Sequence of chain 1.AA:
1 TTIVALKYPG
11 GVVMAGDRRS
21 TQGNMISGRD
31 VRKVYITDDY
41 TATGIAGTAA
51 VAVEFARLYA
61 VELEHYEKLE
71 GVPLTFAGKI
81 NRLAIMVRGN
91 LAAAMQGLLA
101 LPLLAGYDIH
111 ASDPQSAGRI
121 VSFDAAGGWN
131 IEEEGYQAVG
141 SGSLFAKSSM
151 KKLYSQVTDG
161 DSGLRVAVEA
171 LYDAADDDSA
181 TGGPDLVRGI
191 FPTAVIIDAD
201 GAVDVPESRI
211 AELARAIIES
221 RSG

Binding-site contacts:
Ligand atom C25 contacts residue THR48 of chain 1.AA at 3.6 Å.
Ligand atom N36 contacts residue ASP124 of chain 1.BA at 2.6 Å (salt-bridge).
Ligand atom O01 contacts residue ALA49 of chain 1.AA at 3.0 Å (h-bond).
Ligand atom C45 contacts residue ALA126 of chain 1.BA at 3.5 Å (hydrophobic).
Ligand atom C04 contacts residue GLY47 of chain 1.AA at 3.6 Å.
Ligand atom C09 contacts residue LYS33 of chain 1.AA at 3.6 Å.
Ligand atom C33 contacts residue ASP124 of chain 1.BA at 3.5 Å.
Ligand atom C37 contacts residue ASP124 of chain 1.BA at 3.5 Å.
Ligand atom C12 contacts residue VAL31 of chain 1.AA at 3.4 Å (hydrophobic).
Ligand atom C07 contacts residue LYS33 of chain 1.AA at 3.5 Å.
Ligand atom C13 contacts residue VAL31 of chain 1.AA at 3.5 Å (hydrophobic).
Ligand atom C34 contacts residue TRP129 of chain 1.BA at 3.4 Å (hydrophobic).
Ligand atom C15 contacts residue SER20 of chain 1.AA at 3.3 Å.
Ligand atom C07 contacts residue THR1 of chain 1.AA at 3.0 Å.
Ligand atom O35 contacts residue GLN22 of chain 1.AA at 2.1 Å (h-bond).
Ligand atom C09 contacts residue ILE45 of chain 1.AA at 3.6 Å (hydrophobic).
Ligand atom O46 contacts residue GLN22 of chain 1.AA at 3.2 Å.
Ligand atom C14 contacts residue SER20 of chain 1.AA at 3.6 Å.
Ligand atom N06 contacts residue GLY47 of chain 1.AA at 3.0 Å (h-bond).
Ligand atom C16 contacts residue ALA49 of chain 1.AA at 3.6 Å (hydrophobic).
Ligand atom O18 contacts residue SER20 of chain 1.AA at 3.5 Å.
Ligand atom C38 contacts residue ASP124 of chain 1.BA at 3.6 Å.
Ligand atom C17 contacts residue VAL31 of chain 1.AA at 3.4 Å (hydrophobic).
Ligand atom C28 contacts residue ASP124 of chain 1.BA at 3.5 Å.
Ligand atom C27 contacts residue ASP124 of chain 1.BA at 3.6 Å.
Ligand atom N30 contacts residue ASP124 of chain 1.BA at 3.6 Å.
Ligand atom C15 contacts residue VAL31 of chain 1.AA at 3.4 Å (hydrophobic).
Ligand atom N03 contacts residue THR21 of chain 1.AA at 3.0 Å (h-bond).
Ligand atom O35 contacts residue SER27 of chain 1.AA at 3.0 Å (h-bond).
Ligand atom C44 contacts residue ALA126 of chain 1.BA at 3.4 Å (hydrophobic).
Ligand atom C33 contacts residue GLY128 of chain 1.BA at 3.6 Å.
Ligand atom C15 contacts residue ALA49 of chain 1.AA at 3.5 Å (hydrophobic).
Ligand atom C29 contacts residue GLN22 of chain 1.AA at 3.1 Å.
Ligand atom C10 contacts residue LYS33 of chain 1.AA at 3.5 Å.
Ligand atom O18 contacts residue THR21 of chain 1.AA at 3.2 Å (h-bond).
Ligand atom C16 contacts residue VAL31 of chain 1.AA at 3.4 Å (hydrophobic).
Ligand atom C14 contacts residue VAL31 of chain 1.AA at 3.5 Å (hydrophobic).
Ligand atom C14 contacts residue ALA49 of chain 1.AA at 3.6 Å (hydrophobic).
Ligand atom C27 contacts residue GLN22 of chain 1.AA at 3.7 Å.
Ligand atom C10 contacts residue ILE45 of chain 1.AA at 3.5 Å (hydrophobic).

The small molecule below binds the protein below.
Small molecule (SMILES): CCN(CC)C(=O)C[C@H](NC(=O)/C=C/c1ccccc1)C(=O)N[C@@H](Cc1ccc(F)cc1)C(=O)NCc1cccc2ccccc12

Sequence of chain 1.BA:
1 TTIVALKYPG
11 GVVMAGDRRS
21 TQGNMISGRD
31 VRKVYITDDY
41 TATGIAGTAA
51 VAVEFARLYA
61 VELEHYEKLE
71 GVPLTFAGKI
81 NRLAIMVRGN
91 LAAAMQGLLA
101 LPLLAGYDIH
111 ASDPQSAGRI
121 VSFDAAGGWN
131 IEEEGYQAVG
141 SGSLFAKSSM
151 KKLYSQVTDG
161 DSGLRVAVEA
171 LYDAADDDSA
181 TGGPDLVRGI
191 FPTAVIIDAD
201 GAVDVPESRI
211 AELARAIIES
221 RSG